The protein below binds the small molecule below.
Small molecule (SMILES): CC(=O)N[C@H]1[C@H](O[C@H]2[C@H](O)[C@@H](NC(C)=O)CO[C@@H]2CO)O[C@H](CO)[C@@H](O[C@@H]2O[C@H](CO[C@H]3O[C@H](CO)[C@@H](O)[C@H](O)[C@@H]3O)[C@@H](O)[C@H](O[C@H]3O[C@H](CO)[C@@H](O)[C@H](O)[C@@H]3O)[C@@H]2O)[C@@H]1O

Sequence of chain 1.C:
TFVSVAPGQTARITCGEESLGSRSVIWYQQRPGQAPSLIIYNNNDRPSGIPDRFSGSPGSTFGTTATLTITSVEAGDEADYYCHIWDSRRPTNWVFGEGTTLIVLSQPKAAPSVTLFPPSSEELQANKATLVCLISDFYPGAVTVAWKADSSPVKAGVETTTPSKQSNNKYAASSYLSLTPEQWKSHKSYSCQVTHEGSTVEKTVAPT

Binding-site contacts:
Ligand atom C7 contacts residue ASN118 of chain 1.A at 3.5 Å.
Ligand atom O7 contacts residue ASN118 of chain 1.A at 3.7 Å.
Ligand atom C2 contacts residue TYR135 of chain 1.A at 4.5 Å (hydrophobic).
Ligand atom O3 contacts residue TYR135 of chain 1.A at 4.3 Å.
Ligand atom O7 contacts residue TYR135 of chain 1.A at 3.8 Å.
Ligand atom C3 contacts residue TYR135 of chain 1.A at 4.0 Å (hydrophobic).
Ligand atom O5 contacts residue ASN118 of chain 1.A at 2.4 Å (h-bond).
Ligand atom C7 contacts residue THR105 of chain 1.A at 4.3 Å.
Ligand atom N2 contacts residue TYR135 of chain 1.A at 4.4 Å.
Ligand atom C4 contacts residue ASN118 of chain 1.A at 4.3 Å.
Ligand atom O7 contacts residue THR105 of chain 1.A at 3.2 Å (h-bond).
Ligand atom C7 contacts residue TYR135 of chain 1.A at 4.3 Å (hydrophobic).
Ligand atom C8 contacts residue ARG91 of chain 1.C at 4.2 Å.
Ligand atom C2 contacts residue ASN118 of chain 1.A at 2.5 Å.
Ligand atom C5 contacts residue TYR135 of chain 1.A at 4.5 Å (hydrophobic).
Ligand atom C5 contacts residue ASN118 of chain 1.A at 3.7 Å.
Ligand atom O4 contacts residue TYR135 of chain 1.A at 4.1 Å.
Ligand atom C8 contacts residue ILE291 of chain 1.A at 4.0 Å (hydrophobic).
Ligand atom C3 contacts residue ASN118 of chain 1.A at 3.8 Å.
Ligand atom C1 contacts residue ASN118 of chain 1.A at 1.4 Å.
Ligand atom N2 contacts residue ASN118 of chain 1.A at 2.9 Å (h-bond).
Ligand atom C8 contacts residue ASP290 of chain 1.A at 3.8 Å.
Ligand atom C1 contacts residue TYR135 of chain 1.A at 4.2 Å (hydrophobic).
Ligand atom N2 contacts residue ASP290 of chain 1.A at 4.4 Å.

Sequence of chain 1.A:
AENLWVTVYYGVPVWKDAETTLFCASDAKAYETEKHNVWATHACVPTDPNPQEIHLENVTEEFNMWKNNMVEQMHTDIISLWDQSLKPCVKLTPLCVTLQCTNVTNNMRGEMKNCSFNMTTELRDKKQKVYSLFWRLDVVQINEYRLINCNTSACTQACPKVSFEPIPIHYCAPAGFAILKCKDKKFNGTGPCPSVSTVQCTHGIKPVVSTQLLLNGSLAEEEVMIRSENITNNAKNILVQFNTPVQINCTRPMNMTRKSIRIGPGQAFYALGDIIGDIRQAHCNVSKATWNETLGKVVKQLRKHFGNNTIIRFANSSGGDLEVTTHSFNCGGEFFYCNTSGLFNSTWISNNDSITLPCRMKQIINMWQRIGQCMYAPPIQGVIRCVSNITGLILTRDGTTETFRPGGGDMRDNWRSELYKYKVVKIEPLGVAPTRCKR